Sequence of chain 4.B:
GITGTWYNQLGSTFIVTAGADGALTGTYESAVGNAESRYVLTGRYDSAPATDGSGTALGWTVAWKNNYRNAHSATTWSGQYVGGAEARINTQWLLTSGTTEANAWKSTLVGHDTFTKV

Sequence of chain 2.A:
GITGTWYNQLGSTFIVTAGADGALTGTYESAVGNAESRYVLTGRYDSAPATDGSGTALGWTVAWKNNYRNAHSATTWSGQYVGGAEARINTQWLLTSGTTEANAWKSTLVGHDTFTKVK

A protein and the small-molecule ligand that binds it are described below.
Small molecule (SMILES): O=C(O)CCCCCNC(=O)CCCC[C@@H]1SC[C@@H]2NC(=O)N[C@@H]21

Binding-site contacts:
Ligand atom O15 contacts residue SER88 of chain 2.A at 3.1 Å (h-bond).
Ligand atom N16 contacts residue ASN49 of chain 2.A at 2.5 Å (h-bond).
Ligand atom O9 contacts residue TYR43 of chain 2.A at 2.5 Å (h-bond).
Ligand atom C18 contacts residue TRP120 of chain 4.B at 3.7 Å (hydrophobic).
Ligand atom O9 contacts residue ASN23 of chain 2.A at 3.0 Å (h-bond).
Ligand atom C14 contacts residue ASN49 of chain 2.A at 3.4 Å.
Ligand atom C3 contacts residue TRP120 of chain 4.B at 3.7 Å (hydrophobic).
Ligand atom N4 contacts residue SER45 of chain 2.A at 3.0 Å (h-bond).
Ligand atom C5 contacts residue SER27 of chain 2.A at 3.7 Å.
Ligand atom C12 contacts residue GLY48 of chain 2.A at 3.5 Å.
Ligand atom O15 contacts residue ALA86 of chain 2.A at 3.8 Å.
Ligand atom S7 contacts residue TRP79 of chain 2.A at 3.8 Å.
Ligand atom N1 contacts residue ASP128 of chain 2.A at 2.8 Å (salt-bridge).
Ligand atom O9 contacts residue SER45 of chain 2.A at 3.8 Å.
Ligand atom C8 contacts residue TRP120 of chain 4.B at 3.4 Å (hydrophobic).
Ligand atom C5 contacts residue TYR43 of chain 2.A at 3.4 Å (hydrophobic).
Ligand atom C13 contacts residue TRP79 of chain 2.A at 3.7 Å (hydrophobic).
Ligand atom C12 contacts residue VAL47 of chain 2.A at 3.7 Å (hydrophobic).
Ligand atom N16 contacts residue GLY48 of chain 2.A at 3.3 Å.
Ligand atom S7 contacts residue THR90 of chain 2.A at 3.3 Å (h-bond).
Ligand atom C22 contacts residue SER112 of chain 2.A at 3.0 Å.
Ligand atom O9 contacts residue SER27 of chain 2.A at 2.8 Å (h-bond).
Ligand atom C5 contacts residue SER45 of chain 2.A at 3.8 Å.
Ligand atom C5 contacts residue ASP128 of chain 2.A at 3.7 Å.
Ligand atom C17 contacts residue ASN49 of chain 2.A at 3.3 Å.
Ligand atom C3 contacts residue VAL47 of chain 2.A at 3.5 Å (hydrophobic).
Ligand atom C2 contacts residue TRP108 of chain 2.A at 3.9 Å (hydrophobic).
Ligand atom O24 contacts residue SER112 of chain 2.A at 2.6 Å (h-bond).
Ligand atom N4 contacts residue VAL47 of chain 2.A at 3.4 Å.
Ligand atom C10 contacts residue VAL47 of chain 2.A at 3.6 Å (hydrophobic).
Ligand atom C11 contacts residue TRP79 of chain 2.A at 3.6 Å (hydrophobic).
Ligand atom C5 contacts residue ASN23 of chain 2.A at 3.8 Å.
Ligand atom C12 contacts residue ASN49 of chain 2.A at 3.5 Å.
Ligand atom C13 contacts residue ASN49 of chain 2.A at 3.5 Å.
Ligand atom C6 contacts residue TRP108 of chain 2.A at 3.4 Å (hydrophobic).
Ligand atom O23 contacts residue SER112 of chain 2.A at 3.3 Å (h-bond).
Ligand atom C21 contacts residue SER112 of chain 2.A at 3.8 Å.
Ligand atom O9 contacts residue ASP128 of chain 2.A at 3.8 Å.
Ligand atom C5 contacts residue LEU25 of chain 2.A at 3.8 Å (hydrophobic).
Ligand atom C10 contacts residue SER45 of chain 2.A at 3.3 Å.